Binding-site contacts:
Ligand atom C6 contacts residue ASN442 of chain 1.A at 3.7 Å.
Ligand atom C7 contacts residue ASN418 of chain 1.A at 3.4 Å.
Ligand atom N2 contacts residue TYR394 of chain 1.A at 4.2 Å.
Ligand atom C8 contacts residue EDO1 of chain 1.Y at 3.6 Å.
Ligand atom O5 contacts residue ASN418 of chain 1.A at 2.3 Å (h-bond).
Ligand atom C7 contacts residue EDO1 of chain 1.Y at 4.2 Å.
Ligand atom O7 contacts residue EDO1 of chain 1.Y at 4.2 Å.
Ligand atom C4 contacts residue ASN418 of chain 1.A at 4.2 Å.
Ligand atom C7 contacts residue TYR394 of chain 1.A at 3.9 Å (hydrophobic).
Ligand atom C5 contacts residue ASN418 of chain 1.A at 3.6 Å.
Ligand atom C2 contacts residue ASN418 of chain 1.A at 2.5 Å.
Ligand atom O7 contacts residue ASN418 of chain 1.A at 3.4 Å (h-bond).
Ligand atom C3 contacts residue ASN418 of chain 1.A at 3.8 Å.
Ligand atom N2 contacts residue ASN418 of chain 1.A at 3.0 Å (h-bond).
Ligand atom C5 contacts residue EDO1 of chain 1.Y at 4.3 Å.
Ligand atom O7 contacts residue TYR394 of chain 1.A at 4.2 Å.
Ligand atom C1 contacts residue ASN442 of chain 1.A at 3.8 Å.
Ligand atom O5 contacts residue ASN442 of chain 1.A at 3.5 Å (h-bond).
Ligand atom C5 contacts residue ASN442 of chain 1.A at 3.7 Å.
Ligand atom C8 contacts residue TYR394 of chain 1.A at 3.7 Å (hydrophobic).
Ligand atom C1 contacts residue ASN418 of chain 1.A at 1.4 Å.

This small molecule binds to this protein.
Small molecule (SMILES): CC(=O)N[C@H]1[C@H](O[C@H]2[C@H](O)[C@@H](NC(C)=O)CO[C@@H]2CO)O[C@H](CO)[C@@H](O)[C@@H]1O

Sequence of chain 1.A:
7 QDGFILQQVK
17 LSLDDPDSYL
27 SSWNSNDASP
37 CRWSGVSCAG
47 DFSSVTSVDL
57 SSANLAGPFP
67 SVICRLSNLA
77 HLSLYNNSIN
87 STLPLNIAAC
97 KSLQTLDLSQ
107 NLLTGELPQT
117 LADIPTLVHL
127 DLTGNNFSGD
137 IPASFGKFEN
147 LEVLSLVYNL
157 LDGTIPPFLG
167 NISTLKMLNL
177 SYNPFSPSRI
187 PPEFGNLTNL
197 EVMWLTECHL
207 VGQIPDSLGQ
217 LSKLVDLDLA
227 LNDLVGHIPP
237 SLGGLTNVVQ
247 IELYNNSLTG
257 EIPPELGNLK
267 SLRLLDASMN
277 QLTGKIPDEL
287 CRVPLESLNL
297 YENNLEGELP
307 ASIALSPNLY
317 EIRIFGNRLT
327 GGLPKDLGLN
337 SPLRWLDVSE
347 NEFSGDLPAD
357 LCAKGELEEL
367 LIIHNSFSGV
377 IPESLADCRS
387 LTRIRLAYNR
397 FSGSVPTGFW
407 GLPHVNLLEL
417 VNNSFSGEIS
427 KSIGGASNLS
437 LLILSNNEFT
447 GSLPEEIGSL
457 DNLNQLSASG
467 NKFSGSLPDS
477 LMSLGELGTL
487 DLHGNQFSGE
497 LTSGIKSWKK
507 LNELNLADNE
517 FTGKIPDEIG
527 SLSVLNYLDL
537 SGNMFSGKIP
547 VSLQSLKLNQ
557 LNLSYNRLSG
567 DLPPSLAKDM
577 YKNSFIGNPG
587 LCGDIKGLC